Sequence of chain 1.A:
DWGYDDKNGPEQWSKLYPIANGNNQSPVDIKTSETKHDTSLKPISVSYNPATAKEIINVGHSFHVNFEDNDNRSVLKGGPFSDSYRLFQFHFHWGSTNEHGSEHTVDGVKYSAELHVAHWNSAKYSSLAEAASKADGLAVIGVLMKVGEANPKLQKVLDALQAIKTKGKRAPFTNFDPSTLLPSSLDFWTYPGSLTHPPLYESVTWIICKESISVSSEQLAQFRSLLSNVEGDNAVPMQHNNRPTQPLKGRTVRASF

Binding-site contacts:
Ligand atom C18 contacts residue LEU199 of chain 1.A at 3.9 Å (hydrophobic).
Ligand atom O26 contacts residue THR200 of chain 1.A at 3.0 Å (h-bond).
Ligand atom O25 contacts residue VAL144 of chain 1.A at 3.6 Å.
Ligand atom C20 contacts residue HIS95 of chain 1.A at 3.6 Å.
Ligand atom C12 contacts residue ALA136 of chain 1.A at 3.6 Å (hydrophobic).
Ligand atom O23 contacts residue PHE92 of chain 1.A at 3.8 Å.
Ligand atom S24 contacts residue ZN1 of chain 1.C at 3.1 Å.
Ligand atom O26 contacts residue TRP210 of chain 1.A at 3.7 Å.
Ligand atom C11 contacts residue ALA136 of chain 1.A at 3.5 Å (hydrophobic).
Ligand atom O25 contacts residue ZN1 of chain 1.C at 3.1 Å.
Ligand atom C15 contacts residue LEU132 of chain 1.A at 3.8 Å (hydrophobic).
Ligand atom C14 contacts residue LEU132 of chain 1.A at 4.0 Å (hydrophobic).
Ligand atom N27 contacts residue HIS97 of chain 1.A at 3.3 Å (h-bond).
Ligand atom C20 contacts residue ZN1 of chain 1.C at 4.0 Å.
Ligand atom O25 contacts residue HIS95 of chain 1.A at 3.6 Å.
Ligand atom O25 contacts residue TRP210 of chain 1.A at 3.6 Å.
Ligand atom S24 contacts residue HIS120 of chain 1.A at 4.0 Å.
Ligand atom C14 contacts residue ALA136 of chain 1.A at 4.0 Å (hydrophobic).
Ligand atom S24 contacts residue HIS95 of chain 1.A at 4.0 Å.
Ligand atom C22 contacts residue HIS201 of chain 1.A at 3.4 Å.
Ligand atom C14 contacts residue ALA133 of chain 1.A at 3.9 Å (hydrophobic).
Ligand atom O1 contacts residue PRO203 of chain 1.A at 3.3 Å.
Ligand atom C21 contacts residue HIS95 of chain 1.A at 3.9 Å.
Ligand atom C15 contacts residue ALA136 of chain 1.A at 3.9 Å (hydrophobic).
Ligand atom O23 contacts residue GLN93 of chain 1.A at 3.0 Å (h-bond).
Ligand atom O25 contacts residue HIS120 of chain 1.A at 3.4 Å (h-bond).
Ligand atom O26 contacts residue LEU199 of chain 1.A at 3.1 Å.
Ligand atom O1 contacts residue GOL1 of chain 1.E at 4.0 Å.
Ligand atom N27 contacts residue THR200 of chain 1.A at 2.8 Å (h-bond).
Ligand atom O23 contacts residue HIS68 of chain 1.A at 4.0 Å.
Ligand atom N27 contacts residue HIS120 of chain 1.A at 3.3 Å (h-bond).
Ligand atom C10 contacts residue ALA136 of chain 1.A at 3.7 Å (hydrophobic).
Ligand atom N27 contacts residue ZN1 of chain 1.C at 1.9 Å.
Ligand atom C21 contacts residue HIS201 of chain 1.A at 3.4 Å.
Ligand atom C20 contacts residue LEU199 of chain 1.A at 3.7 Å (hydrophobic).
Ligand atom C19 contacts residue HIS95 of chain 1.A at 3.8 Å.
Ligand atom C19 contacts residue LEU199 of chain 1.A at 3.7 Å (hydrophobic).
Ligand atom C13 contacts residue ALA136 of chain 1.A at 3.9 Å (hydrophobic).
Ligand atom C13 contacts residue ALA133 of chain 1.A at 3.8 Å (hydrophobic).
Ligand atom N27 contacts residue HIS95 of chain 1.A at 3.4 Å (h-bond).

This small molecule binds to this protein.
Small molecule (SMILES): CC(=O)N1CCN(C(=O)c2ccc(S(N)(=O)=O)cc2)C[C@@H]1Cc1ccccc1